Sequence of chain 34.B:
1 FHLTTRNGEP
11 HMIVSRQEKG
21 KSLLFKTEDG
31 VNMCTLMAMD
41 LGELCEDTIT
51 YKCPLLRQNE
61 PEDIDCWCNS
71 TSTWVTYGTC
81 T

This small molecule binds to this protein.
Small molecule (SMILES): CC(=O)N[C@@H]1[C@@H](O)[C@H](O)[C@@H](CO)O[C@H]1O

Binding-site contacts:
Ligand atom N2 contacts residue VAL31 of chain 34.B at 4.0 Å.
Ligand atom C8 contacts residue SER70 of chain 34.B at 3.7 Å.
Ligand atom O1 contacts residue SER70 of chain 34.B at 4.2 Å.
Ligand atom C6 contacts residue MET33 of chain 34.B at 3.5 Å (hydrophobic).
Ligand atom C2 contacts residue ASN69 of chain 34.B at 4.2 Å.
Ligand atom C6 contacts residue NAG1 of chain 34.R at 4.3 Å.
Ligand atom C1 contacts residue VAL31 of chain 34.B at 4.3 Å (hydrophobic).
Ligand atom O4 contacts residue VAL31 of chain 34.B at 3.3 Å.
Ligand atom O1 contacts residue VAL31 of chain 34.B at 3.4 Å (h-bond).
Ligand atom O4 contacts residue NAG1 of chain 34.R at 3.0 Å.
Ligand atom O1 contacts residue ASN69 of chain 34.B at 2.1 Å (h-bond).
Ligand atom C8 contacts residue ASN69 of chain 34.B at 3.4 Å.
Ligand atom O3 contacts residue VAL31 of chain 34.B at 3.6 Å.
Ligand atom C5 contacts residue ASN69 of chain 34.B at 3.7 Å.
Ligand atom C3 contacts residue VAL31 of chain 34.B at 3.0 Å (hydrophobic).
Ligand atom C6 contacts residue ASN69 of chain 34.B at 4.4 Å.
Ligand atom O3 contacts residue NAG1 of chain 34.R at 2.6 Å (h-bond).
Ligand atom C2 contacts residue VAL31 of chain 34.B at 4.0 Å (hydrophobic).
Ligand atom C6 contacts residue LEU24 of chain 34.B at 4.5 Å (hydrophobic).
Ligand atom O1 contacts residue MET33 of chain 34.B at 3.9 Å.
Ligand atom C5 contacts residue VAL31 of chain 34.B at 4.2 Å (hydrophobic).
Ligand atom O5 contacts residue ASN69 of chain 34.B at 2.8 Å (h-bond).
Ligand atom C1 contacts residue ASN69 of chain 34.B at 2.7 Å.
Ligand atom C4 contacts residue VAL31 of chain 34.B at 3.8 Å (hydrophobic).
Ligand atom C7 contacts residue SER70 of chain 34.B at 4.4 Å.
Ligand atom C7 contacts residue ASN69 of chain 34.B at 3.8 Å.
Ligand atom C8 contacts residue ARG57 of chain 34.B at 4.2 Å.
Ligand atom C3 contacts residue NAG1 of chain 34.R at 3.7 Å.
Ligand atom O7 contacts residue ASN69 of chain 34.B at 3.8 Å.
Ligand atom C4 contacts residue NAG1 of chain 34.R at 3.2 Å.
Ligand atom O6 contacts residue NAG1 of chain 34.R at 3.0 Å.
Ligand atom C5 contacts residue NAG1 of chain 34.R at 4.3 Å.
Ligand atom O5 contacts residue MET33 of chain 34.B at 4.2 Å.
Ligand atom C5 contacts residue MET33 of chain 34.B at 3.7 Å (hydrophobic).
Ligand atom N2 contacts residue ASN69 of chain 34.B at 4.3 Å.